Sequence of chain 1.A:
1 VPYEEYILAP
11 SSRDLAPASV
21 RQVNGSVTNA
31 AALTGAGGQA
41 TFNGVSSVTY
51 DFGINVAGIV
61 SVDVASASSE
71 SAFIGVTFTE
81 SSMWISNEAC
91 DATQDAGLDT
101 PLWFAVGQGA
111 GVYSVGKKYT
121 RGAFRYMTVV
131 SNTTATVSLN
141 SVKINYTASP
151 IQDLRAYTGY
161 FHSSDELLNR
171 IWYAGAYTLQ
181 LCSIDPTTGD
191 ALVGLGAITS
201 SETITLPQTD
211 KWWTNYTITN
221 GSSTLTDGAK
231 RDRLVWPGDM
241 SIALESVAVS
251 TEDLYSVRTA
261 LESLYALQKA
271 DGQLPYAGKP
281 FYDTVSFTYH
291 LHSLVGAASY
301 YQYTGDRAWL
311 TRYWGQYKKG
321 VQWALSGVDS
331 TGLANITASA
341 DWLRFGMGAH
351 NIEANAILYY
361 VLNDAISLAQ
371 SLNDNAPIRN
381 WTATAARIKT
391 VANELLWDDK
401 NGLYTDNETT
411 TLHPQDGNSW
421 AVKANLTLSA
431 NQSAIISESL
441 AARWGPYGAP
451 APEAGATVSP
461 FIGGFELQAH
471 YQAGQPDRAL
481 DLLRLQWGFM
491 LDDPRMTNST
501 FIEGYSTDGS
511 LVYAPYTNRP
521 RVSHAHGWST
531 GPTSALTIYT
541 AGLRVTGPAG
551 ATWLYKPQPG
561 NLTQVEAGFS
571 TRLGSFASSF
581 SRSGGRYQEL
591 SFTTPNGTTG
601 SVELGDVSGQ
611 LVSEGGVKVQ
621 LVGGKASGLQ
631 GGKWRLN

This protein binds this small molecule.
Small molecule (SMILES): CC(=O)N[C@H]1[C@H](O[C@H]2[C@H](O)[C@@H](NC(C)=O)CO[C@@H]2CO)O[C@H](CO)[C@@H](O[C@@H]2O[C@H](CO)[C@@H](O)[C@H](O)[C@@H]2O)[C@@H]1O

Binding-site contacts:
Ligand atom C8 contacts residue SER330 of chain 1.A at 4.1 Å.
Ligand atom C2 contacts residue ASN380 of chain 1.A at 2.5 Å.
Ligand atom O4 contacts residue LEU325 of chain 1.A at 4.4 Å.
Ligand atom C6 contacts residue VAL328 of chain 1.A at 3.7 Å (hydrophobic).
Ligand atom C4 contacts residue SER326 of chain 1.A at 3.9 Å.
Ligand atom C6 contacts residue SER326 of chain 1.A at 4.1 Å.
Ligand atom C1 contacts residue ASN380 of chain 1.A at 1.4 Å.
Ligand atom O5 contacts residue LEU325 of chain 1.A at 3.9 Å.
Ligand atom C3 contacts residue SER326 of chain 1.A at 4.0 Å.
Ligand atom O6 contacts residue VAL328 of chain 1.A at 3.7 Å.
Ligand atom C3 contacts residue ASN380 of chain 1.A at 3.8 Å.
Ligand atom C4 contacts residue ASN380 of chain 1.A at 4.3 Å.
Ligand atom C5 contacts residue LEU325 of chain 1.A at 4.4 Å (hydrophobic).
Ligand atom C5 contacts residue ASN380 of chain 1.A at 3.7 Å.
Ligand atom N2 contacts residue VAL328 of chain 1.A at 3.1 Å (h-bond).
Ligand atom C1 contacts residue VAL328 of chain 1.A at 4.1 Å (hydrophobic).
Ligand atom O6 contacts residue THR384 of chain 1.A at 3.2 Å (h-bond).
Ligand atom C6 contacts residue THR384 of chain 1.A at 3.6 Å.
Ligand atom C8 contacts residue VAL328 of chain 1.A at 4.4 Å (hydrophobic).
Ligand atom C5 contacts residue THR384 of chain 1.A at 3.9 Å.
Ligand atom C4 contacts residue LEU325 of chain 1.A at 4.0 Å (hydrophobic).
Ligand atom O5 contacts residue THR384 of chain 1.A at 3.1 Å (h-bond).
Ligand atom O5 contacts residue ASN380 of chain 1.A at 2.4 Å (h-bond).
Ligand atom C8 contacts residue ASP329 of chain 1.A at 3.1 Å.
Ligand atom C2 contacts residue VAL328 of chain 1.A at 3.6 Å (hydrophobic).
Ligand atom C1 contacts residue LEU325 of chain 1.A at 3.8 Å (hydrophobic).
Ligand atom C7 contacts residue ASN380 of chain 1.A at 4.1 Å.
Ligand atom C3 contacts residue VAL328 of chain 1.A at 3.3 Å (hydrophobic).
Ligand atom O5 contacts residue SER326 of chain 1.A at 4.3 Å.
Ligand atom N2 contacts residue ASN380 of chain 1.A at 2.8 Å (h-bond).
Ligand atom C5 contacts residue SER326 of chain 1.A at 3.7 Å.
Ligand atom O2 contacts residue SER326 of chain 1.A at 4.3 Å.
Ligand atom C1 contacts residue THR384 of chain 1.A at 4.0 Å.
Ligand atom C7 contacts residue VAL328 of chain 1.A at 4.2 Å (hydrophobic).
Ligand atom O6 contacts residue SER326 of chain 1.A at 3.6 Å.
Ligand atom O3 contacts residue VAL328 of chain 1.A at 3.7 Å.
Ligand atom C7 contacts residue ASP329 of chain 1.A at 4.3 Å.
Ligand atom O4 contacts residue SER326 of chain 1.A at 3.4 Å (h-bond).
Ligand atom N2 contacts residue ASP329 of chain 1.A at 4.3 Å.
Ligand atom C6 contacts residue LEU325 of chain 1.A at 4.3 Å (hydrophobic).